Binding-site contacts:
Ligand atom C40 contacts residue ARG447 of chain 1.B at 3.4 Å.
Ligand atom C41 contacts residue ARG447 of chain 1.B at 3.5 Å.
Ligand atom C19 contacts residue TYR579 of chain 1.B at 3.6 Å (hydrophobic).
Ligand atom O4 contacts residue PHE172 of chain 1.B at 3.3 Å.
Ligand atom C7 contacts residue VAL330 of chain 1.B at 3.6 Å (hydrophobic).
Ligand atom C30 contacts residue PHE172 of chain 1.B at 3.7 Å (hydrophobic).
Ligand atom N2 contacts residue GLY309 of chain 1.B at 2.8 Å (h-bond).
Ligand atom C18 contacts residue GLY309 of chain 1.B at 3.6 Å.
Ligand atom C5 contacts residue ILE344 of chain 1.B at 3.7 Å (hydrophobic).
Ligand atom O1 contacts residue VAL330 of chain 1.B at 3.4 Å.
Ligand atom N contacts residue VAL330 of chain 1.B at 3.6 Å.
Ligand atom N2 contacts residue GLU311 of chain 1.B at 2.8 Å (salt-bridge).
Ligand atom C22 contacts residue TYR579 of chain 1.B at 3.6 Å (hydrophobic).
Ligand atom C25 contacts residue ASN346 of chain 1.B at 3.4 Å.
Ligand atom N3 contacts residue PHE172 of chain 1.B at 3.4 Å.
Ligand atom O1 contacts residue GLY309 of chain 1.B at 3.5 Å.
Ligand atom C34 contacts residue TYR284 of chain 1.B at 3.6 Å (hydrophobic).
Ligand atom C11 contacts residue GLY331 of chain 1.B at 3.5 Å.
Ligand atom C20 contacts residue GLU311 of chain 1.B at 3.4 Å.
Ligand atom C38 contacts residue GLU175 of chain 1.B at 3.6 Å.
Ligand atom C5 contacts residue GLN333 of chain 1.B at 3.5 Å.
Ligand atom N contacts residue GLY331 of chain 1.B at 2.9 Å (h-bond).
Ligand atom C42 contacts residue TYR284 of chain 1.B at 3.5 Å (hydrophobic).
Ligand atom N2 contacts residue LEU329 of chain 1.B at 2.7 Å (h-bond).
Ligand atom C19 contacts residue LEU329 of chain 1.B at 3.6 Å (hydrophobic).
Ligand atom O3 contacts residue GLU175 of chain 1.B at 3.7 Å.
Ligand atom C35 contacts residue ALA449 of chain 1.B at 3.6 Å (hydrophobic).
Ligand atom C16 contacts residue HIS302 of chain 1.B at 3.5 Å.
Ligand atom C15 contacts residue HIS302 of chain 1.B at 3.6 Å.
Ligand atom C24 contacts residue ASN346 of chain 1.B at 3.5 Å.
Ligand atom O3 contacts residue LYS334 of chain 1.B at 2.9 Å (salt-bridge).
Ligand atom C19 contacts residue GLU311 of chain 1.B at 3.4 Å.
Ligand atom C7 contacts residue GLY331 of chain 1.B at 3.7 Å.
Ligand atom C19 contacts residue GLY309 of chain 1.B at 3.3 Å.
Ligand atom C40 contacts residue TYR272 of chain 1.B at 3.2 Å (hydrophobic).
Ligand atom C6 contacts residue GLY331 of chain 1.B at 3.6 Å.
Ligand atom C36 contacts residue GLU175 of chain 1.B at 3.7 Å.
Ligand atom C34 contacts residue GLU175 of chain 1.B at 3.7 Å.
Ligand atom O1 contacts residue GLY331 of chain 1.B at 2.9 Å (h-bond).
Ligand atom C29 contacts residue GLU175 of chain 1.B at 3.3 Å.

Sequence of chain 1.B:
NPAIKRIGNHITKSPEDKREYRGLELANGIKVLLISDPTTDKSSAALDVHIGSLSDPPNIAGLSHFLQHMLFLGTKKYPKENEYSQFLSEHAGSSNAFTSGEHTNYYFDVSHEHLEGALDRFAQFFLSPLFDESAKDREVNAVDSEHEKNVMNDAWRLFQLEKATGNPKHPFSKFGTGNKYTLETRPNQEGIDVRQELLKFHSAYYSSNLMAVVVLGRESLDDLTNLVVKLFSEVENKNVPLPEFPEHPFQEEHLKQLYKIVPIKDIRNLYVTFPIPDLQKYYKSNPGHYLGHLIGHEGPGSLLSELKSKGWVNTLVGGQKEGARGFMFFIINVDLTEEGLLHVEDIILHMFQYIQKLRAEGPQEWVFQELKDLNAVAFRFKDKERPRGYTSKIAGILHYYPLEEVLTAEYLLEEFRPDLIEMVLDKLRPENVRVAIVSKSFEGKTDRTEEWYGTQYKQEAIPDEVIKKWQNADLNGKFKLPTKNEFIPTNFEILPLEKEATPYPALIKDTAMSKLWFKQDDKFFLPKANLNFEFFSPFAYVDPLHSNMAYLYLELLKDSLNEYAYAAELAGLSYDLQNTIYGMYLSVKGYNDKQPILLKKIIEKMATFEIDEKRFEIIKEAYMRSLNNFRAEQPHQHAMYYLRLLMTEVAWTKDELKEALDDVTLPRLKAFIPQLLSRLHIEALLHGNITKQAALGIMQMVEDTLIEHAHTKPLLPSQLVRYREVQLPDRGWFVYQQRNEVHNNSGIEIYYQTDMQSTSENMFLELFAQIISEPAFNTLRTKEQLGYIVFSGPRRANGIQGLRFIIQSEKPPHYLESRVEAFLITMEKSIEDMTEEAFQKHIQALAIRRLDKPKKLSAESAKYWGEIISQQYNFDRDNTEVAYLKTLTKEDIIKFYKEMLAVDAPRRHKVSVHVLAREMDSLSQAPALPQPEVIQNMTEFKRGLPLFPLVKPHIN

This small molecule binds to this protein.
Small molecule (SMILES): COC(=O)NC[C@@H](Cc1cnc2ccccc2c1)c1ccc(OCCCCCc2ccc(NC(=O)[C@H](C3CCCCC3)N3CCC[C@H](N)C3=O)cc2)cc1